Binding-site contacts:
Ligand atom C1 contacts residue GLC3 of chain 1.H at 3.4 Å.
Ligand atom C1 contacts residue ARG280 of chain 1.B at 3.7 Å.
Ligand atom O5 contacts residue TRP311 of chain 1.B at 3.4 Å.
Ligand atom O5 contacts residue ARG280 of chain 1.B at 3.0 Å (salt-bridge).
Ligand atom O4 contacts residue TRP311 of chain 1.B at 3.6 Å.
Ligand atom C3 contacts residue TRP311 of chain 1.B at 3.6 Å (hydrophobic).
Ligand atom O6 contacts residue TYR392 of chain 1.B at 3.2 Å.
Ligand atom O2 contacts residue LYS286 of chain 1.B at 3.1 Å (salt-bridge).
Ligand atom O5 contacts residue ASP282 of chain 1.B at 2.9 Å (salt-bridge).
Ligand atom O4 contacts residue TYR422 of chain 1.B at 3.5 Å.
Ligand atom O2 contacts residue ARG280 of chain 1.B at 3.1 Å (salt-bridge).
Ligand atom O2 contacts residue ASP331 of chain 1.B at 2.7 Å (salt-bridge).
Ligand atom O1 contacts residue ASP331 of chain 1.B at 2.9 Å (salt-bridge).
Ligand atom O6 contacts residue ARG280 of chain 1.B at 3.6 Å.
Ligand atom O1 contacts residue ASP354 of chain 1.B at 2.7 Å (salt-bridge).
Ligand atom O6 contacts residue PHE360 of chain 1.B at 3.0 Å.
Ligand atom O6 contacts residue ASP282 of chain 1.B at 3.3 Å.
Ligand atom C1 contacts residue ASP282 of chain 1.B at 3.5 Å.
Ligand atom O6 contacts residue ALA362 of chain 1.B at 3.6 Å.
Ligand atom O6 contacts residue ASP364 of chain 1.B at 3.0 Å (salt-bridge).
Ligand atom O2 contacts residue TYR422 of chain 1.B at 2.7 Å (h-bond).
Ligand atom C1 contacts residue ASP354 of chain 1.B at 3.5 Å.
Ligand atom O5 contacts residue TYR392 of chain 1.B at 3.6 Å.
Ligand atom C3 contacts residue GLC3 of chain 1.H at 3.5 Å.
Ligand atom C4 contacts residue ASP364 of chain 1.B at 3.1 Å.
Ligand atom O2 contacts residue GLC3 of chain 1.H at 3.2 Å (h-bond).
Ligand atom O3 contacts residue TRP311 of chain 1.B at 3.6 Å.
Ligand atom O1 contacts residue GLC3 of chain 1.H at 3.7 Å.
Ligand atom C2 contacts residue ASP331 of chain 1.B at 3.4 Å.
Ligand atom C6 contacts residue ASP364 of chain 1.B at 3.3 Å.
Ligand atom C6 contacts residue TYR392 of chain 1.B at 3.6 Å (hydrophobic).
Ligand atom O4 contacts residue ASP364 of chain 1.B at 3.1 Å (salt-bridge).
Ligand atom C6 contacts residue TYR422 of chain 1.B at 3.6 Å (hydrophobic).
Ligand atom C1 contacts residue TRP311 of chain 1.B at 3.5 Å (hydrophobic).
Ligand atom C6 contacts residue PHE360 of chain 1.B at 3.5 Å (hydrophobic).
Ligand atom O2 contacts residue ASP354 of chain 1.B at 3.1 Å (salt-bridge).
Ligand atom C2 contacts residue GLC3 of chain 1.H at 3.6 Å.
Ligand atom C2 contacts residue TYR422 of chain 1.B at 3.7 Å (hydrophobic).
Ligand atom O4 contacts residue LYS286 of chain 1.B at 2.9 Å (salt-bridge).
Ligand atom C1 contacts residue ASP331 of chain 1.B at 3.6 Å.

This protein binds this small molecule.
Small molecule (SMILES): OC[C@H]1O[C@H](O[C@@H]2[C@@H](O)[C@@H](O[C@@H]3[C@@H](O)[C@H](O)O[C@H](CO)[C@H]3O)O[C@H](CO)[C@H]2O)[C@H](O)[C@@H](O)[C@@H]1O

Sequence of chain 1.B:
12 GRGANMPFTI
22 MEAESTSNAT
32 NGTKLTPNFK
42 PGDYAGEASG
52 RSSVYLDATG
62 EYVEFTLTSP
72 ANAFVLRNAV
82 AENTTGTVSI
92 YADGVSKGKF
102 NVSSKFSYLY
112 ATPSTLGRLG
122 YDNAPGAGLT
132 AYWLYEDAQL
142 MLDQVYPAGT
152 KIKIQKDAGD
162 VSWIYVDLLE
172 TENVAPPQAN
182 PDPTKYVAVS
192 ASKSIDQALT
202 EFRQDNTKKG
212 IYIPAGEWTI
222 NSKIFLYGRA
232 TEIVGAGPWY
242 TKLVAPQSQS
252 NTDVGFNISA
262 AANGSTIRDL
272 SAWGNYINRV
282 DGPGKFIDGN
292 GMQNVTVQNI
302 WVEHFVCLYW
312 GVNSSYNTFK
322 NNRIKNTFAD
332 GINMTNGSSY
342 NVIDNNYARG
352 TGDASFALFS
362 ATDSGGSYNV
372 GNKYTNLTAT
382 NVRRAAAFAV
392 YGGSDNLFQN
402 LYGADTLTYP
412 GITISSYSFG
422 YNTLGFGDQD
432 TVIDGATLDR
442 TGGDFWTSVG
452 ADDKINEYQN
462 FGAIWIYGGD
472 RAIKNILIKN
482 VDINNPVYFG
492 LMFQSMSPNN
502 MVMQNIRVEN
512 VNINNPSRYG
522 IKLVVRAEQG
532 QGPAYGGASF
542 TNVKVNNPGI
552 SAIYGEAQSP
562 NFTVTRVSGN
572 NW